Sequence of chain 1.A:
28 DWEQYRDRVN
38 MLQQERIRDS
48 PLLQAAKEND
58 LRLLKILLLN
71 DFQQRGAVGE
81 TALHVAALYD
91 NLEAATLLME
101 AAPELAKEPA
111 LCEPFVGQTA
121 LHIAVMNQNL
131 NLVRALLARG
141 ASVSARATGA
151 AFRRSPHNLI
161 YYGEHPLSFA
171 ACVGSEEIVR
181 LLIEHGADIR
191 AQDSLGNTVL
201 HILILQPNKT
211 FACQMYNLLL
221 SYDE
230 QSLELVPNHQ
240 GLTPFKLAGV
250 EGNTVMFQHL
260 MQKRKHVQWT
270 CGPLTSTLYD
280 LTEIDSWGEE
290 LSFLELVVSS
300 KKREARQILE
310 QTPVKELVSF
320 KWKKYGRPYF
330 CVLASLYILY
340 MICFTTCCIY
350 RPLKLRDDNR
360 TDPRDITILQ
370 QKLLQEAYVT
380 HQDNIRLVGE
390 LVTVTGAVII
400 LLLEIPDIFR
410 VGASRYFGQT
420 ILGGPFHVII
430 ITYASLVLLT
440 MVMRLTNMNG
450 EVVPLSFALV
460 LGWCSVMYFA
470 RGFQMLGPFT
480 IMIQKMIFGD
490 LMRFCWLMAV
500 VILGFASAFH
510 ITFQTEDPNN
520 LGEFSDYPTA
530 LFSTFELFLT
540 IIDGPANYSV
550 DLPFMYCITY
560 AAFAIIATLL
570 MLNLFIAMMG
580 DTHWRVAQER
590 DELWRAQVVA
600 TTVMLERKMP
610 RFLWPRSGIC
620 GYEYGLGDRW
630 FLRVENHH

Sequence of chain 1.D:
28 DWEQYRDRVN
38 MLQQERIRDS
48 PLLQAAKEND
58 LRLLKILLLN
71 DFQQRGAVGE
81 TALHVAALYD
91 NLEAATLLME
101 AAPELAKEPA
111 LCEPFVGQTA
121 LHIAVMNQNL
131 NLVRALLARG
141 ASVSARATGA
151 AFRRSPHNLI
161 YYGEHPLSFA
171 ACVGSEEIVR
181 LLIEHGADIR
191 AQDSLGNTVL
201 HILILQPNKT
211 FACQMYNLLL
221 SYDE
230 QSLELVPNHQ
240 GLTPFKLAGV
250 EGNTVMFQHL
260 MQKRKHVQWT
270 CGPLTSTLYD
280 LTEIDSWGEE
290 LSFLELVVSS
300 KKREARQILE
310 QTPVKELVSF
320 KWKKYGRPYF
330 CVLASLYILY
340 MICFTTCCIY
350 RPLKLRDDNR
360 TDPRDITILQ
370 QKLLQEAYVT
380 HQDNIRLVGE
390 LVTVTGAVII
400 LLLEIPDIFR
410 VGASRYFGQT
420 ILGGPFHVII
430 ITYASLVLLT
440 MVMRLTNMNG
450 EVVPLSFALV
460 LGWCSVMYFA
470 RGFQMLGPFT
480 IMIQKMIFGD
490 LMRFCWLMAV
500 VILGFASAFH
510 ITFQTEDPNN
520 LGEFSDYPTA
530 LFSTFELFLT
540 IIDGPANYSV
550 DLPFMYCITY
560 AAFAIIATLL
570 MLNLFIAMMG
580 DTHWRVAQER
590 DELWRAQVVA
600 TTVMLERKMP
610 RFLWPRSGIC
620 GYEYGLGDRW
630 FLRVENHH

The protein below binds the small molecule below.
Small molecule (SMILES): CC(C)[C@@H](C)/C=C/[C@@H](C)[C@H]1CC[C@H]2C3=CC=C4C[C@@H](O)CC[C@]4(C)[C@H]3CC[C@]12C

Binding-site contacts:
Ligand atom C18 contacts residue LEU460 of chain 1.D at 3.7 Å (hydrophobic).
Ligand atom C2 contacts residue PHE425 of chain 1.D at 3.8 Å (hydrophobic).
Ligand atom C26 contacts residue PHE456 of chain 1.D at 3.2 Å (hydrophobic).
Ligand atom C1 contacts residue ILE482 of chain 1.D at 3.8 Å (hydrophobic).
Ligand atom O1 contacts residue THR479 of chain 1.D at 2.6 Å (h-bond).
Ligand atom C27 contacts residue PHE456 of chain 1.D at 3.4 Å (hydrophobic).
Ligand atom C27 contacts residue THR558 of chain 1.A at 4.0 Å.
Ligand atom C20 contacts residue LEU460 of chain 1.D at 4.1 Å (hydrophobic).
Ligand atom C21 contacts residue ILE565 of chain 1.A at 3.8 Å (hydrophobic).
Ligand atom C1 contacts residue ILE486 of chain 1.D at 4.0 Å (hydrophobic).
Ligand atom C21 contacts residue PHE504 of chain 1.A at 3.3 Å (hydrophobic).
Ligand atom C6 contacts residue PRO424 of chain 1.D at 4.2 Å (hydrophobic).
Ligand atom C20 contacts residue VAL459 of chain 1.D at 3.8 Å (hydrophobic).
Ligand atom C27 contacts residue ILE557 of chain 1.A at 3.4 Å (hydrophobic).
Ligand atom C3 contacts residue GLN483 of chain 1.D at 3.5 Å.
Ligand atom C3 contacts residue PHE425 of chain 1.D at 4.0 Å (hydrophobic).
Ligand atom C4 contacts residue GLN483 of chain 1.D at 4.0 Å.
Ligand atom C28 contacts residue PHE456 of chain 1.D at 3.3 Å (hydrophobic).
Ligand atom C18 contacts residue ILE428 of chain 1.D at 4.1 Å (hydrophobic).
Ligand atom C12 contacts residue CYS463 of chain 1.D at 4.0 Å (hydrophobic).
Ligand atom C2 contacts residue ILE482 of chain 1.D at 3.9 Å (hydrophobic).
Ligand atom C27 contacts residue ALA561 of chain 1.A at 3.7 Å (hydrophobic).
Ligand atom C26 contacts residue VAL459 of chain 1.D at 3.6 Å (hydrophobic).
Ligand atom C18 contacts residue CYS463 of chain 1.D at 3.8 Å (hydrophobic).
Ligand atom C25 contacts residue ALA561 of chain 1.A at 3.5 Å (hydrophobic).
Ligand atom C2 contacts residue MET466 of chain 1.D at 4.2 Å (hydrophobic).
Ligand atom C8 contacts residue ILE486 of chain 1.D at 4.0 Å (hydrophobic).
Ligand atom C3 contacts residue THR479 of chain 1.D at 3.6 Å.
Ligand atom C25 contacts residue PHE456 of chain 1.D at 3.9 Å (hydrophobic).
Ligand atom C11 contacts residue CYS463 of chain 1.D at 4.0 Å (hydrophobic).
Ligand atom C21 contacts residue VAL459 of chain 1.D at 3.5 Å (hydrophobic).
Ligand atom C24 contacts residue ALA561 of chain 1.A at 3.6 Å (hydrophobic).
Ligand atom C2 contacts residue THR479 of chain 1.D at 3.9 Å.
Ligand atom O1 contacts residue PHE425 of chain 1.D at 3.9 Å.
Ligand atom C23 contacts residue VAL459 of chain 1.D at 3.9 Å (hydrophobic).
Ligand atom C19 contacts residue PHE425 of chain 1.D at 3.4 Å (hydrophobic).
Ligand atom O1 contacts residue GLN483 of chain 1.D at 3.1 Å.
Ligand atom C4 contacts residue PHE425 of chain 1.D at 3.7 Å (hydrophobic).
Ligand atom C9 contacts residue ILE486 of chain 1.D at 3.7 Å (hydrophobic).
Ligand atom C1 contacts residue MET466 of chain 1.D at 3.9 Å (hydrophobic).